Sequence of chain 1.G:
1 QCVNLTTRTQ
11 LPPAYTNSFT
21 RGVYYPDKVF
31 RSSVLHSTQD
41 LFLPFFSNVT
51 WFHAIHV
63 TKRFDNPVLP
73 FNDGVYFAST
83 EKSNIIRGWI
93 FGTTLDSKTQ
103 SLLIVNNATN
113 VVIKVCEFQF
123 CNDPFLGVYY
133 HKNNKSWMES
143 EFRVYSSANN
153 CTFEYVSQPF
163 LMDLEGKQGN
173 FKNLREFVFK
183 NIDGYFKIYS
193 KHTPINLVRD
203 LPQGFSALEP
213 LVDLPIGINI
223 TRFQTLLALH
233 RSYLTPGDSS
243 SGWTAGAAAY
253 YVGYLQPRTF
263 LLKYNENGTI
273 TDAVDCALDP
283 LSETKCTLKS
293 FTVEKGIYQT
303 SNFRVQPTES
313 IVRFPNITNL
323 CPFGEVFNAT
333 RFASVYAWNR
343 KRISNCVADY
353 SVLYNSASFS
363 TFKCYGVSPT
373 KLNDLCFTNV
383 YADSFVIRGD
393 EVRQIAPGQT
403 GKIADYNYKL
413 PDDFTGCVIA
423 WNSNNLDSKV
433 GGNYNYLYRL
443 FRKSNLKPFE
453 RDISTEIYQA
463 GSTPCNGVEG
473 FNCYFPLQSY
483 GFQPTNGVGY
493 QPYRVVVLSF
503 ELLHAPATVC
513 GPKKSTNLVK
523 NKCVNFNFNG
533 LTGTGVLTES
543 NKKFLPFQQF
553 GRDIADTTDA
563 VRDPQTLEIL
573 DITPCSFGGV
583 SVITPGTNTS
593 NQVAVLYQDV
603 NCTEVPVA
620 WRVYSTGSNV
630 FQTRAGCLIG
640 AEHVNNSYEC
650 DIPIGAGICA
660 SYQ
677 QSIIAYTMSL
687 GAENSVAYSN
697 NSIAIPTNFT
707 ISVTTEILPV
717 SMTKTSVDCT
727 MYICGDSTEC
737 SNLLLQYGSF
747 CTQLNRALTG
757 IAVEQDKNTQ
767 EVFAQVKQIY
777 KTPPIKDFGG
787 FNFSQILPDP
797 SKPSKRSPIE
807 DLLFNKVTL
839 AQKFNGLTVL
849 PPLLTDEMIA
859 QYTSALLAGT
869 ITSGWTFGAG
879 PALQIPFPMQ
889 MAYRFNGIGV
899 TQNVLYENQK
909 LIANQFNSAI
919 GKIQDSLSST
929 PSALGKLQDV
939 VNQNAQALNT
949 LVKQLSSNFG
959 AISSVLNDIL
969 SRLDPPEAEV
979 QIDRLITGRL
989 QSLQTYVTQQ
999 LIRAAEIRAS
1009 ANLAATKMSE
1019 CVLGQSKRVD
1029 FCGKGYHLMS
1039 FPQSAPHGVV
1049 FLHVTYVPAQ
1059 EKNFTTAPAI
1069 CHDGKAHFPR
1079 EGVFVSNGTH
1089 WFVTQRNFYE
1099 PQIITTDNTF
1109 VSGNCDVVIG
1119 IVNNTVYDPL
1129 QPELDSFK

The small molecule below binds the protein below.
Small molecule (SMILES): CC(=O)N[C@@H]1[C@@H](O)[C@H](O)[C@@H](CO)O[C@H]1O

Binding-site contacts:
Ligand atom C4 contacts residue ASN644 of chain 1.G at 4.2 Å.
Ligand atom C2 contacts residue ASN644 of chain 1.G at 2.4 Å.
Ligand atom C7 contacts residue ASN644 of chain 1.G at 3.5 Å.
Ligand atom C8 contacts residue HIS642 of chain 1.G at 4.2 Å.
Ligand atom N2 contacts residue ASN644 of chain 1.G at 2.9 Å (h-bond).
Ligand atom O5 contacts residue ASN644 of chain 1.G at 2.4 Å (h-bond).
Ligand atom C5 contacts residue ASN644 of chain 1.G at 3.7 Å.
Ligand atom C1 contacts residue ASN644 of chain 1.G at 1.4 Å.
Ligand atom O7 contacts residue ASN644 of chain 1.G at 3.7 Å.
Ligand atom C3 contacts residue ASN644 of chain 1.G at 3.8 Å.